A protein and the small-molecule ligand that binds it are described below.
Small molecule (SMILES): C[C@H](C(=O)SCCNC(=O)CCNC(=O)[C@H](O)C(C)(C)COP(=O)(O)OP(=O)(O)OC[C@H]1O[C@@H](n2cnc3c(N)ncnc32)[C@H](O)[C@@H]1OP(=O)(O)O)S(=O)(=O)O

Sequence of chain 1.E:
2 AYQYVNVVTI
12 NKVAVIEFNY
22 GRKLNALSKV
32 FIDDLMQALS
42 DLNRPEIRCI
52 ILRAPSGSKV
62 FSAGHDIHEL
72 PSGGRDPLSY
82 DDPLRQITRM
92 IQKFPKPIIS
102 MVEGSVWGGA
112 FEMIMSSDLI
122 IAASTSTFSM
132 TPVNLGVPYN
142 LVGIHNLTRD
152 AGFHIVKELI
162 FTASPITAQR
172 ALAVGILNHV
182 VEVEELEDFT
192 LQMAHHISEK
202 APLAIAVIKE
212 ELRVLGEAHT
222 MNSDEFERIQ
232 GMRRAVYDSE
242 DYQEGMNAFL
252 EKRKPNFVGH

Binding-site contacts:
Ligand atom OP3 contacts residue YXS1 of chain 1.T at 0.9 Å (h-bond).
Ligand atom N7 contacts residue YXS1 of chain 1.T at 1.1 Å (h-bond).
Ligand atom N6 contacts residue YXS1 of chain 1.T at 0.3 Å (h-bond).
Ligand atom OS5 contacts residue YXS1 of chain 1.T at 0.1 Å (h-bond).
Ligand atom O5' contacts residue YXS1 of chain 1.T at 0.7 Å (h-bond).
Ligand atom S contacts residue YXS1 of chain 1.T at 0.1 Å (h-bond).
Ligand atom CPA contacts residue YXS1 of chain 1.T at 0.5 Å.
Ligand atom CP9 contacts residue YXS1 of chain 1.T at 0.3 Å.
Ligand atom CP2 contacts residue YXS1 of chain 1.T at 0.1 Å.
Ligand atom O22 contacts residue YXS1 of chain 1.T at 0.7 Å (h-bond).
Ligand atom OP1 contacts residue YXS1 of chain 1.T at 0.1 Å (h-bond).
Ligand atom C2 contacts residue YXS1 of chain 1.T at 1.6 Å.
Ligand atom CP5 contacts residue YXS1 of chain 1.T at 0.2 Å.
Ligand atom CS2 contacts residue YXS1 of chain 1.T at 0.4 Å.
Ligand atom CPB contacts residue YXS1 of chain 1.T at 0.4 Å.
Ligand atom CS3 contacts residue YXS1 of chain 1.T at 1.4 Å.
Ligand atom NP1 contacts residue YXS1 of chain 1.T at 0.1 Å (h-bond).
Ligand atom O6 contacts residue YXS1 of chain 1.T at 0.8 Å (h-bond).
Ligand atom C6 contacts residue YXS1 of chain 1.T at 0.7 Å.
Ligand atom CP4 contacts residue YXS1 of chain 1.T at 0.1 Å.
Ligand atom OS4 contacts residue YXS1 of chain 1.T at 0.2 Å (h-bond).
Ligand atom P1 contacts residue YXS1 of chain 1.T at 1.4 Å.
Ligand atom CP3 contacts residue YXS1 of chain 1.T at 0.1 Å.
Ligand atom O21 contacts residue YXS1 of chain 1.T at 0.8 Å (h-bond).
Ligand atom NP2 contacts residue YXS1 of chain 1.T at 0.2 Å (h-bond).
Ligand atom O7 contacts residue YXS1 of chain 1.T at 0.3 Å (h-bond).
Ligand atom C5' contacts residue YXS1 of chain 1.T at 1.4 Å.
Ligand atom OS1 contacts residue YXS1 of chain 1.T at 0.3 Å (h-bond).
Ligand atom CP7 contacts residue YXS1 of chain 1.T at 0.3 Å.
Ligand atom C5 contacts residue YXS1 of chain 1.T at 1.2 Å.
Ligand atom CP8 contacts residue YXS1 of chain 1.T at 0.6 Å.
Ligand atom SS4 contacts residue YXS1 of chain 1.T at 0.1 Å (h-bond).
Ligand atom P2 contacts residue YXS1 of chain 1.T at 0.4 Å.
Ligand atom OP2 contacts residue YXS1 of chain 1.T at 0.5 Å (h-bond).
Ligand atom C4' contacts residue YXS1 of chain 1.T at 0.9 Å.
Ligand atom CP1 contacts residue YXS1 of chain 1.T at 0.1 Å.
Ligand atom CS1 contacts residue YXS1 of chain 1.T at 0.2 Å.
Ligand atom O56 contacts residue YXS1 of chain 1.T at 0.1 Å (h-bond).
Ligand atom CP6 contacts residue YXS1 of chain 1.T at 0.3 Å.
Ligand atom N1 contacts residue YXS1 of chain 1.T at 0.9 Å (h-bond).